Sequence of chain 1.C:
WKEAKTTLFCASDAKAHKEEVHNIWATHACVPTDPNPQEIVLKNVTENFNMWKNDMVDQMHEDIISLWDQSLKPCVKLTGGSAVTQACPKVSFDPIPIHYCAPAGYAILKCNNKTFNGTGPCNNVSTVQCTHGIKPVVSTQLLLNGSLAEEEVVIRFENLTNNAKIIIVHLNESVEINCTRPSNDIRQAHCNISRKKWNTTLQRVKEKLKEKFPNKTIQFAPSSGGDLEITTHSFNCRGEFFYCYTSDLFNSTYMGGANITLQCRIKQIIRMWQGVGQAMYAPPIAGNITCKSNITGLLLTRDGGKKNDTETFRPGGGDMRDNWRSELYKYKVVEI

A small-molecule ligand and the protein it binds are described below.
Small molecule (SMILES): CC(=O)N[C@@H]1[C@@H](O)[C@H](O)[C@@H](CO)O[C@H]1O

Binding-site contacts:
Ligand atom C2 contacts residue GLU174 of chain 1.C at 4.3 Å.
Ligand atom C8 contacts residue GLU174 of chain 1.C at 3.0 Å.
Ligand atom C4 contacts residue ASN173 of chain 1.C at 4.2 Å.
Ligand atom C5 contacts residue GLU153 of chain 1.C at 4.1 Å.
Ligand atom C5 contacts residue ASN173 of chain 1.C at 3.6 Å.
Ligand atom O5 contacts residue VAL154 of chain 1.C at 3.8 Å.
Ligand atom O7 contacts residue ASN173 of chain 1.C at 3.4 Å (h-bond).
Ligand atom C3 contacts residue ARG212 of chain 1.C at 3.7 Å.
Ligand atom C7 contacts residue ASN173 of chain 1.C at 3.4 Å.
Ligand atom O5 contacts residue GLU153 of chain 1.C at 3.5 Å.
Ligand atom N2 contacts residue ASN173 of chain 1.C at 3.0 Å (h-bond).
Ligand atom C1 contacts residue GLU153 of chain 1.C at 4.2 Å.
Ligand atom C1 contacts residue ASN173 of chain 1.C at 1.5 Å.
Ligand atom C2 contacts residue GLU152 of chain 1.C at 4.2 Å.
Ligand atom C2 contacts residue ASN173 of chain 1.C at 2.5 Å.
Ligand atom O6 contacts residue GLU153 of chain 1.C at 4.0 Å.
Ligand atom C7 contacts residue GLU152 of chain 1.C at 4.4 Å.
Ligand atom O3 contacts residue ARG212 of chain 1.C at 4.5 Å.
Ligand atom N2 contacts residue ARG212 of chain 1.C at 4.0 Å.
Ligand atom O4 contacts residue ARG212 of chain 1.C at 4.1 Å.
Ligand atom C4 contacts residue GLU153 of chain 1.C at 4.3 Å.
Ligand atom C3 contacts residue ASN173 of chain 1.C at 3.8 Å.
Ligand atom C1 contacts residue GLU152 of chain 1.C at 3.9 Å.
Ligand atom C6 contacts residue ARG212 of chain 1.C at 4.4 Å.
Ligand atom O7 contacts residue GLU152 of chain 1.C at 3.5 Å (salt-bridge).
Ligand atom N2 contacts residue GLU174 of chain 1.C at 3.1 Å (salt-bridge).
Ligand atom O5 contacts residue ASN173 of chain 1.C at 2.3 Å (h-bond).
Ligand atom O5 contacts residue GLU152 of chain 1.C at 4.1 Å.
Ligand atom C1 contacts residue ARG212 of chain 1.C at 3.8 Å.
Ligand atom C6 contacts residue GLU153 of chain 1.C at 3.7 Å.
Ligand atom C5 contacts residue ARG212 of chain 1.C at 3.9 Å.
Ligand atom C7 contacts residue GLU174 of chain 1.C at 3.5 Å.
Ligand atom O5 contacts residue ARG212 of chain 1.C at 4.4 Å.
Ligand atom O6 contacts residue VAL154 of chain 1.C at 3.5 Å (h-bond).
Ligand atom C2 contacts residue ARG212 of chain 1.C at 4.0 Å.
Ligand atom O6 contacts residue ARG212 of chain 1.C at 3.9 Å.
Ligand atom C6 contacts residue VAL154 of chain 1.C at 4.3 Å (hydrophobic).
Ligand atom C4 contacts residue ARG212 of chain 1.C at 4.3 Å.